A protein and the small-molecule ligand that binds it are described below.
Small molecule (SMILES): CC[C@@H]1C(=O)OC[C@@H]1Cc1cncn1C

Binding-site contacts:
Ligand atom C7 contacts residue LEU348 of chain 1.A at 4.1 Å (hydrophobic).
Ligand atom C2 contacts residue GLY279 of chain 1.A at 3.7 Å.
Ligand atom N1 contacts residue HEM1 of chain 1.E at 4.2 Å.
Ligand atom C6 contacts residue PHE187 of chain 1.A at 3.6 Å (hydrophobic).
Ligand atom C13 contacts residue VAL95 of chain 1.A at 4.2 Å (hydrophobic).
Ligand atom C2 contacts residue THR283 of chain 1.A at 3.2 Å.
Ligand atom C14 contacts residue PHE96 of chain 1.A at 3.7 Å (hydrophobic).
Ligand atom C6 contacts residue GLY279 of chain 1.A at 3.7 Å.
Ligand atom C9 contacts residue VAL95 of chain 1.A at 3.8 Å (hydrophobic).
Ligand atom C13 contacts residue PHE85 of chain 1.A at 4.3 Å (hydrophobic).
Ligand atom N1 contacts residue THR283 of chain 1.A at 3.9 Å.
Ligand atom N3 contacts residue GLY279 of chain 1.A at 4.3 Å.
Ligand atom C13 contacts residue LEU348 of chain 1.A at 4.0 Å (hydrophobic).
Ligand atom O15 contacts residue ILE278 of chain 1.A at 3.9 Å.
Ligand atom C12 contacts residue PHE85 of chain 1.A at 4.3 Å (hydrophobic).
Ligand atom C14 contacts residue PHE85 of chain 1.A at 3.1 Å (hydrophobic).
Ligand atom C14 contacts residue PHE458 of chain 1.A at 3.6 Å (hydrophobic).
Ligand atom C13 contacts residue PHE96 of chain 1.A at 3.9 Å (hydrophobic).
Ligand atom C14 contacts residue LEU348 of chain 1.A at 4.4 Å (hydrophobic).
Ligand atom O15 contacts residue ASN275 of chain 1.A at 3.4 Å (h-bond).
Ligand atom C9 contacts residue GLY279 of chain 1.A at 4.1 Å.
Ligand atom C6 contacts residue THR283 of chain 1.A at 3.7 Å.
Ligand atom N3 contacts residue HEM1 of chain 1.E at 2.0 Å.
Ligand atom N1 contacts residue GLY279 of chain 1.A at 3.7 Å.
Ligand atom C5 contacts residue GLY279 of chain 1.A at 4.3 Å.
Ligand atom O10 contacts residue ASN275 of chain 1.A at 3.4 Å (h-bond).
Ligand atom C8 contacts residue ILE278 of chain 1.A at 4.1 Å (hydrophobic).
Ligand atom O15 contacts residue PHE85 of chain 1.A at 4.2 Å.
Ligand atom O15 contacts residue PHE89 of chain 1.A at 3.4 Å.
Ligand atom C11 contacts residue ASN275 of chain 1.A at 3.7 Å.
Ligand atom O10 contacts residue VAL95 of chain 1.A at 3.4 Å.
Ligand atom C5 contacts residue HEM1 of chain 1.E at 4.2 Å.
Ligand atom C2 contacts residue HEM1 of chain 1.E at 3.0 Å.
Ligand atom C9 contacts residue ASN275 of chain 1.A at 3.8 Å.
Ligand atom C4 contacts residue HEM1 of chain 1.E at 3.0 Å.
Ligand atom C7 contacts residue PHE458 of chain 1.A at 4.2 Å (hydrophobic).
Ligand atom C6 contacts residue ILE278 of chain 1.A at 3.8 Å (hydrophobic).
Ligand atom C11 contacts residue ILE278 of chain 1.A at 4.0 Å (hydrophobic).
Ligand atom N3 contacts residue THR283 of chain 1.A at 4.3 Å.
Ligand atom C12 contacts residue ILE278 of chain 1.A at 4.1 Å (hydrophobic).

Sequence of chain 1.A:
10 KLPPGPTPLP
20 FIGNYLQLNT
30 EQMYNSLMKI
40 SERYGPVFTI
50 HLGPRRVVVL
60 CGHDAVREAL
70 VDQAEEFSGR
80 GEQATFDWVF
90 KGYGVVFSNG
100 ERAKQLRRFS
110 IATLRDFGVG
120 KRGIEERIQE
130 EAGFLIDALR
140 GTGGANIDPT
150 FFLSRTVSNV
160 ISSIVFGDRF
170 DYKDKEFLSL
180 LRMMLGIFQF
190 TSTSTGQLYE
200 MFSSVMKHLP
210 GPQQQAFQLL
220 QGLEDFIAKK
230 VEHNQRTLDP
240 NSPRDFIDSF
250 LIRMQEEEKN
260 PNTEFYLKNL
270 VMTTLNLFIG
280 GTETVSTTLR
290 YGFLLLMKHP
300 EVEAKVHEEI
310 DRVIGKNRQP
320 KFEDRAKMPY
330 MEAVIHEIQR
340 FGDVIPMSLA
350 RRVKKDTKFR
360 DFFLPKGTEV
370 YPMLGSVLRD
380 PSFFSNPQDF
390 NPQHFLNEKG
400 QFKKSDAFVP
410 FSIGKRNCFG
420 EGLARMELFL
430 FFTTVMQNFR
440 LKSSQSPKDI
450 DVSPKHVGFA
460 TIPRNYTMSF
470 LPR